Sequence of chain 1.G:
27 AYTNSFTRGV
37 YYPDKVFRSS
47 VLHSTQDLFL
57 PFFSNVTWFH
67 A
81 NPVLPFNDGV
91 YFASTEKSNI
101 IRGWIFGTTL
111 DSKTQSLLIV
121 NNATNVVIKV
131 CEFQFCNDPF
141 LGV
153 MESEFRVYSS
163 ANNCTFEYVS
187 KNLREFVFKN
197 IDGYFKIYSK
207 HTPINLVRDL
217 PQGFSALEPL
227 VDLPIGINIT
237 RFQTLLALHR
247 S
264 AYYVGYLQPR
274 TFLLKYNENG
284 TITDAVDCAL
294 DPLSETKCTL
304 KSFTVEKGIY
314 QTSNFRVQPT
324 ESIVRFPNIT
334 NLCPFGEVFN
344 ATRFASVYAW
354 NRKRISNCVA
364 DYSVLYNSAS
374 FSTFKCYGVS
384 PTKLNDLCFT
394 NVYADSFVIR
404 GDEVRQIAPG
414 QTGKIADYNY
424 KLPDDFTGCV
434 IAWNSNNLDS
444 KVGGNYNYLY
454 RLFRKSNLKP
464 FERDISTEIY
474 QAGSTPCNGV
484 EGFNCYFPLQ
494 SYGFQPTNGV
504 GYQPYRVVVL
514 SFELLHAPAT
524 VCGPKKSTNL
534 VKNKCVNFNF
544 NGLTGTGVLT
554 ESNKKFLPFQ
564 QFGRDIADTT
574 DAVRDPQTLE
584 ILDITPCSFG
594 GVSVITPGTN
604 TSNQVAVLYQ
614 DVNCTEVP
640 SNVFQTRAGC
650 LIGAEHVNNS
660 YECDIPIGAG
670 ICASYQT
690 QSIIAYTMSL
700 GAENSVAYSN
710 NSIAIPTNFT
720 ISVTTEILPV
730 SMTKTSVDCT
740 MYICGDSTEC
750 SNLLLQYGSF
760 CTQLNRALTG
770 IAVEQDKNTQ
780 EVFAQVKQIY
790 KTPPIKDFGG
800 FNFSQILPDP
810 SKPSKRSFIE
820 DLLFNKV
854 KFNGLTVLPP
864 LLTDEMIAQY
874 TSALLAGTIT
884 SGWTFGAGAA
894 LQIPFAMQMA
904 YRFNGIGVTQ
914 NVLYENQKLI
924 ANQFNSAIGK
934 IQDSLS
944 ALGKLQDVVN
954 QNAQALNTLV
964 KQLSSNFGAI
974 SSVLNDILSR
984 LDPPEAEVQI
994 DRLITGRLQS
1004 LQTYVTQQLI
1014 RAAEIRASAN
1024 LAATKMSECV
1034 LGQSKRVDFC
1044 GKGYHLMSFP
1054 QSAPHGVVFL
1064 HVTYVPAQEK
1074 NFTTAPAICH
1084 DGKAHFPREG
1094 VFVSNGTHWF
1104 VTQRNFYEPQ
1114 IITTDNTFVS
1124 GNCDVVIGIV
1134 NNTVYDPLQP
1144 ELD

This small molecule binds to this protein.
Small molecule (SMILES): CC(=O)N[C@H]1[C@H](O[C@H]2[C@H](O)[C@@H](NC(C)=O)CO[C@@H]2CO)O[C@H](CO)[C@@H](O)[C@@H]1O

Sequence of chain 1.F:
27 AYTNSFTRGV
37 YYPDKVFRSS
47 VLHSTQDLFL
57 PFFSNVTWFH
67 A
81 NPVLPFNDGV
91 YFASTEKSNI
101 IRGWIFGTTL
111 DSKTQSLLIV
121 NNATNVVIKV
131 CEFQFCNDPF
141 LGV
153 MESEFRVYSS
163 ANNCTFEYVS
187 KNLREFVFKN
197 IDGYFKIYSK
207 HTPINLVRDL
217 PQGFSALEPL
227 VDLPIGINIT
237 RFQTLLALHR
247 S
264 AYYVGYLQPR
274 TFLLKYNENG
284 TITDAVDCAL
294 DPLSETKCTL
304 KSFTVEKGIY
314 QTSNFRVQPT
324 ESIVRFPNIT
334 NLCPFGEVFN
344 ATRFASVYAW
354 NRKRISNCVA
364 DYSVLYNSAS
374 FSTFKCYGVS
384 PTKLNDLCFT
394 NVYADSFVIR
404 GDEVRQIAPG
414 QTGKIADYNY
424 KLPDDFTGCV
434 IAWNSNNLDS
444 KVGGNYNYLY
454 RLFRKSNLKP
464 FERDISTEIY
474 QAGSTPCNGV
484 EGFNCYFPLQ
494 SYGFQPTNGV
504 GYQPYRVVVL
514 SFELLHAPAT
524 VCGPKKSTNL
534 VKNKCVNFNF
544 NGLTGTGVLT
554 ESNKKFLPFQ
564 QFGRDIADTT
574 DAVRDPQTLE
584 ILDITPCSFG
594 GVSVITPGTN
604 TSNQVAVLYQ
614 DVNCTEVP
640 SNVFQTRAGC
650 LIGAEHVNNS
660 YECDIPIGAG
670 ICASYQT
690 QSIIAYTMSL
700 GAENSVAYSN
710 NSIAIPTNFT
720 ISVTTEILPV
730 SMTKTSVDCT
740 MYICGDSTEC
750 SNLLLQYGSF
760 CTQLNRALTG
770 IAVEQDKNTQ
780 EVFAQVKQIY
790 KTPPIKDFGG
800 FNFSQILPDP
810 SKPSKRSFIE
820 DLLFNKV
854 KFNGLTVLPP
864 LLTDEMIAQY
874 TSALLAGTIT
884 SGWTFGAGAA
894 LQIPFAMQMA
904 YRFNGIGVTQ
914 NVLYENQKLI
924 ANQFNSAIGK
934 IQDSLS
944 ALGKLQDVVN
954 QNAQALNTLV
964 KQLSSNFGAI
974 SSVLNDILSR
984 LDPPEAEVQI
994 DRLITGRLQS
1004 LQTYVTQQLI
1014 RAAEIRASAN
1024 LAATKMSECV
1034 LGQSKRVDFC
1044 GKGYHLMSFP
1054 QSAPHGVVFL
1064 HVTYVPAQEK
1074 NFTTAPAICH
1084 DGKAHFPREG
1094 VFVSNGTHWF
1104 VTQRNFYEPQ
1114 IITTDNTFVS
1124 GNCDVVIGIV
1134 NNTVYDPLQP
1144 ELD

Binding-site contacts:
Ligand atom C3 contacts residue ASN709 of chain 1.F at 3.8 Å.
Ligand atom C2 contacts residue ASN709 of chain 1.F at 2.5 Å.
Ligand atom C4 contacts residue ASN709 of chain 1.F at 4.3 Å.
Ligand atom C2 contacts residue ASP796 of chain 1.G at 4.5 Å.
Ligand atom O5 contacts residue ASP796 of chain 1.G at 3.5 Å (salt-bridge).
Ligand atom C1 contacts residue ASP796 of chain 1.G at 3.8 Å.
Ligand atom C8 contacts residue GLY1131 of chain 1.F at 3.7 Å.
Ligand atom C1 contacts residue ASN709 of chain 1.F at 1.4 Å.
Ligand atom C7 contacts residue ASN709 of chain 1.F at 3.5 Å.
Ligand atom O7 contacts residue ASN709 of chain 1.F at 3.9 Å.
Ligand atom C8 contacts residue ASN709 of chain 1.F at 4.5 Å.
Ligand atom O7 contacts residue ILE1130 of chain 1.F at 4.2 Å.
Ligand atom C5 contacts residue ASN709 of chain 1.F at 3.7 Å.
Ligand atom O5 contacts residue ASN709 of chain 1.F at 2.4 Å (h-bond).
Ligand atom C8 contacts residue ILE1130 of chain 1.F at 4.4 Å (hydrophobic).
Ligand atom N2 contacts residue ASN709 of chain 1.F at 2.8 Å (h-bond).